Binding-site contacts:
Ligand atom CZ contacts residue GLN178 of chain 1.B at 3.7 Å.
Ligand atom CE1 contacts residue ASP201 of chain 1.B at 3.5 Å.
Ligand atom N contacts residue ASP201 of chain 1.B at 2.6 Å (salt-bridge).
Ligand atom CB contacts residue ASP201 of chain 1.B at 3.4 Å.
Ligand atom CE4 contacts residue ASP201 of chain 1.B at 3.5 Å.
Ligand atom CE4 contacts residue MET205 of chain 1.B at 3.6 Å (hydrophobic).
Ligand atom C contacts residue LEU273 of chain 1.B at 3.8 Å (hydrophobic).
Ligand atom CE4 contacts residue TYR202 of chain 1.B at 3.6 Å (hydrophobic).
Ligand atom CE3 contacts residue ILE350 of chain 1.B at 3.8 Å (hydrophobic).
Ligand atom CB contacts residue MET205 of chain 1.B at 3.7 Å (hydrophobic).
Ligand atom C6 contacts residue LEU373 of chain 1.B at 4.0 Å (hydrophobic).
Ligand atom OH contacts residue VAL290 of chain 1.B at 3.6 Å.
Ligand atom C5 contacts residue TRP357 of chain 1.B at 3.9 Å (hydrophobic).
Ligand atom CE1 contacts residue LEU198 of chain 1.B at 3.8 Å (hydrophobic).
Ligand atom CE2 contacts residue MET205 of chain 1.B at 3.7 Å (hydrophobic).
Ligand atom C8 contacts residue ILE350 of chain 1.B at 4.0 Å (hydrophobic).
Ligand atom CD1 contacts residue MET205 of chain 1.B at 3.8 Å (hydrophobic).
Ligand atom C8 contacts residue VAL354 of chain 1.B at 3.8 Å (hydrophobic).
Ligand atom N contacts residue LEU273 of chain 1.B at 3.4 Å (h-bond).
Ligand atom OH contacts residue LYS287 of chain 1.B at 3.4 Å.
Ligand atom C4 contacts residue TRP357 of chain 1.B at 3.8 Å (hydrophobic).
Ligand atom CD1 contacts residue MET272 of chain 1.B at 3.9 Å (hydrophobic).
Ligand atom C8 contacts residue ILE377 of chain 1.B at 3.8 Å (hydrophobic).
Ligand atom CE1 contacts residue MET272 of chain 1.B at 3.5 Å (hydrophobic).
Ligand atom CD2 contacts residue MET205 of chain 1.B at 3.4 Å (hydrophobic).
Ligand atom C7 contacts residue VAL354 of chain 1.B at 3.5 Å (hydrophobic).
Ligand atom C2 contacts residue VAL354 of chain 1.B at 3.7 Å (hydrophobic).
Ligand atom CA contacts residue ASP201 of chain 1.B at 3.2 Å.
Ligand atom CE2 contacts residue TYR202 of chain 1.B at 3.6 Å (hydrophobic).
Ligand atom O contacts residue ILE377 of chain 1.B at 3.3 Å.
Ligand atom CE2 contacts residue GLN178 of chain 1.B at 3.8 Å.
Ligand atom O contacts residue LEU273 of chain 1.B at 3.0 Å (h-bond).
Ligand atom CE3 contacts residue VAL354 of chain 1.B at 3.9 Å (hydrophobic).
Ligand atom O contacts residue MET272 of chain 1.B at 3.2 Å.
Ligand atom CD1 contacts residue LEU198 of chain 1.B at 3.8 Å (hydrophobic).
Ligand atom O contacts residue ILE350 of chain 1.B at 3.4 Å.
Ligand atom CZ contacts residue LEU198 of chain 1.B at 3.8 Å (hydrophobic).
Ligand atom CZ contacts residue VAL290 of chain 1.B at 3.8 Å (hydrophobic).
Ligand atom CD contacts residue MET205 of chain 1.B at 3.6 Å (hydrophobic).
Ligand atom N contacts residue TYR381 of chain 1.B at 3.4 Å (h-bond).

Sequence of chain 1.B:
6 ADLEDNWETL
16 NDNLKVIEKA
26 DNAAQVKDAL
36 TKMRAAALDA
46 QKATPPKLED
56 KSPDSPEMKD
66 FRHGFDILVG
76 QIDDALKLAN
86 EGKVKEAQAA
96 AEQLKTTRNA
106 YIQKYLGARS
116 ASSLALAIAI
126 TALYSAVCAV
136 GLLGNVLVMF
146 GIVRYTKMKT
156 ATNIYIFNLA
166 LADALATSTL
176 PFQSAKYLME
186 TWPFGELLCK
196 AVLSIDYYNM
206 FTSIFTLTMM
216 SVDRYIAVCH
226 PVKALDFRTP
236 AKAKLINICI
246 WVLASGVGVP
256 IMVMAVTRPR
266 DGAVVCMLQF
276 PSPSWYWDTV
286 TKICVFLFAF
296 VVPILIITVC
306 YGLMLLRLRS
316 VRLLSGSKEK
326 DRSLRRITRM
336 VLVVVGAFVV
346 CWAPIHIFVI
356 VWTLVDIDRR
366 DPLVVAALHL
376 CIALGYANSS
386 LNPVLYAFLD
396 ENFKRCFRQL

This protein binds this small molecule.
Small molecule (SMILES): Cc1cc(O)cc(C)c1C[C@H](N)C(=O)N1Cc2ccccc2C[C@H]1C(=O)N[C@@H](Cc1ccccc1)C(=O)N[C@@H](Cc1ccccc1)C(N)=O